This protein binds this small molecule.
Small molecule (SMILES): CC(=O)N[C@H]1[C@H]([C@H](O)[C@H](O)CO)O[C@@](O[C@H]2[C@@H](O)[C@@H](CO)O[C@@H](O[C@H]3[C@H](O)[C@@H](O)[C@@H](O)O[C@@H]3CO)[C@@H]2O)(C(=O)O)C[C@@H]1O

Binding-site contacts:
Ligand atom O9 contacts residue GLN120 of chain 5.A at 3.5 Å (h-bond).
Ligand atom C11 contacts residue ALA118 of chain 5.A at 3.9 Å (hydrophobic).
Ligand atom C11 contacts residue GLN132 of chain 5.A at 4.3 Å.
Ligand atom O8 contacts residue GLN120 of chain 5.A at 2.8 Å (h-bond).
Ligand atom C10 contacts residue ALA118 of chain 5.A at 3.8 Å (hydrophobic).
Ligand atom O1A contacts residue ALA118 of chain 5.A at 4.5 Å.
Ligand atom C8 contacts residue GLN120 of chain 5.A at 4.1 Å.
Ligand atom O8 contacts residue ALA118 of chain 5.A at 3.8 Å.
Ligand atom O9 contacts residue THR42 of chain 1.A at 4.0 Å.
Ligand atom O10 contacts residue ALA64 of chain 1.A at 3.8 Å.
Ligand atom C5 contacts residue ALA118 of chain 5.A at 3.6 Å (hydrophobic).
Ligand atom C6 contacts residue ALA118 of chain 5.A at 3.4 Å (hydrophobic).
Ligand atom N5 contacts residue ALA118 of chain 5.A at 2.8 Å (h-bond).
Ligand atom C11 contacts residue GLN65 of chain 1.A at 3.7 Å.
Ligand atom C8 contacts residue ALA118 of chain 5.A at 4.3 Å (hydrophobic).
Ligand atom C9 contacts residue TRP119 of chain 5.A at 4.3 Å (hydrophobic).
Ligand atom C10 contacts residue GLN65 of chain 1.A at 4.5 Å.
Ligand atom C10 contacts residue ALA64 of chain 1.A at 4.5 Å (hydrophobic).
Ligand atom C1 contacts residue ARG129 of chain 5.A at 4.0 Å.
Ligand atom C4 contacts residue ALA118 of chain 5.A at 4.0 Å (hydrophobic).
Ligand atom O8 contacts residue TRP119 of chain 5.A at 3.8 Å.
Ligand atom O1A contacts residue ARG129 of chain 5.A at 3.3 Å (salt-bridge).
Ligand atom O1B contacts residue ARG129 of chain 5.A at 3.9 Å.
Ligand atom C7 contacts residue ALA118 of chain 5.A at 3.6 Å (hydrophobic).
Ligand atom O10 contacts residue GLN65 of chain 1.A at 4.0 Å.
Ligand atom C11 contacts residue TRP119 of chain 5.A at 4.4 Å (hydrophobic).

Sequence of chain 5.A:
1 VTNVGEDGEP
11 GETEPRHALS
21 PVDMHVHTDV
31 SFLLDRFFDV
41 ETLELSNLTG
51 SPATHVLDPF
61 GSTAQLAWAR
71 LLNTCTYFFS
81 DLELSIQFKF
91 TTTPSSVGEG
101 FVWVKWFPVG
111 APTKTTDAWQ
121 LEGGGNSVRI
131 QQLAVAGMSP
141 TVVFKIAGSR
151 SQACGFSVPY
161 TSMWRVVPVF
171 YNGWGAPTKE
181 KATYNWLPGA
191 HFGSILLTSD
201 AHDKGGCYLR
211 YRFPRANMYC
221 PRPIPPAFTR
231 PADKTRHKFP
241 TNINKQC

Sequence of chain 1.A:
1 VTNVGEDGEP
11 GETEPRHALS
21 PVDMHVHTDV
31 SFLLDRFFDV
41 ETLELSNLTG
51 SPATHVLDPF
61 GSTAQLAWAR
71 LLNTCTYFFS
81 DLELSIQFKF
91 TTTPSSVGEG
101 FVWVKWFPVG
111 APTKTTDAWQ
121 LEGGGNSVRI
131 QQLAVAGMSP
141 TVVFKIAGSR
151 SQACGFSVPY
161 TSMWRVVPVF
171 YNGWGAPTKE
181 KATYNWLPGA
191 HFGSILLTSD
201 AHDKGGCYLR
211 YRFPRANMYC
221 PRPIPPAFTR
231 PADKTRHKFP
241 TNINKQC